Sequence of chain 1.G:
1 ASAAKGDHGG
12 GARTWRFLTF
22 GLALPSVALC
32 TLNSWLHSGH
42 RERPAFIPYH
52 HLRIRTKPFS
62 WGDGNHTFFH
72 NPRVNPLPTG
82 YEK

The small molecule below binds the protein below.
Small molecule (SMILES): C[C@H](CCC(=O)O)[C@H]1CC[C@H]2[C@@H]3[C@H](O)C[C@@H]4C[C@H](O)CC[C@]4(C)[C@H]3C[C@H](O)[C@]12C

Binding-site contacts:
Ligand atom C19 contacts residue PRO26 of chain 1.G at 4.2 Å (hydrophobic).
Ligand atom O25 contacts residue EDO1 of chain 1.MC at 3.5 Å.
Ligand atom C12 contacts residue PEK1 of chain 1.JB at 3.7 Å.
Ligand atom C20 contacts residue PHE18 of chain 1.G at 3.9 Å (hydrophobic).
Ligand atom O26 contacts residue EDO1 of chain 1.MC at 4.1 Å.
Ligand atom C18 contacts residue PHE18 of chain 1.G at 3.8 Å (hydrophobic).
Ligand atom C12 contacts residue PHE21 of chain 1.G at 3.7 Å (hydrophobic).
Ligand atom C24 contacts residue ARG17 of chain 1.G at 3.4 Å.
Ligand atom C1 contacts residue PEK1 of chain 1.JB at 4.0 Å.
Ligand atom O25 contacts residue ARG17 of chain 1.G at 4.2 Å.
Ligand atom C19 contacts residue GLY22 of chain 1.G at 4.4 Å.
Ligand atom C2 contacts residue PEK1 of chain 1.JB at 4.0 Å.
Ligand atom C21 contacts residue PHE18 of chain 1.G at 4.0 Å (hydrophobic).
Ligand atom C16 contacts residue PHE18 of chain 1.G at 4.1 Å (hydrophobic).
Ligand atom C18 contacts residue GLY22 of chain 1.G at 3.5 Å.
Ligand atom C21 contacts residue ARG17 of chain 1.G at 4.3 Å.
Ligand atom O26 contacts residue ARG17 of chain 1.G at 2.9 Å (salt-bridge).
Ligand atom C23 contacts residue ARG17 of chain 1.G at 3.9 Å.
Ligand atom C19 contacts residue PHE21 of chain 1.G at 3.8 Å (hydrophobic).
Ligand atom C11 contacts residue PHE21 of chain 1.G at 3.7 Å (hydrophobic).
Ligand atom C11 contacts residue PEK1 of chain 1.JB at 3.6 Å.
Ligand atom O26 contacts residue ARG14 of chain 1.G at 2.9 Å (salt-bridge).
Ligand atom C22 contacts residue PHE18 of chain 1.G at 4.1 Å (hydrophobic).
Ligand atom C24 contacts residue EDO1 of chain 1.MC at 4.0 Å.
Ligand atom O25 contacts residue ARG14 of chain 1.G at 3.0 Å (salt-bridge).
Ligand atom O12 contacts residue PEK1 of chain 1.JB at 3.1 Å (h-bond).
Ligand atom C18 contacts residue PHE21 of chain 1.G at 4.2 Å (hydrophobic).
Ligand atom C21 contacts residue PHE21 of chain 1.G at 4.1 Å (hydrophobic).
Ligand atom C24 contacts residue ARG14 of chain 1.G at 3.7 Å.